Binding-site contacts:
Ligand atom CE3 contacts residue GLY61 of chain 1.A at 3.6 Å.
Ligand atom CE2 contacts residue LEU68 of chain 1.A at 3.5 Å (hydrophobic).
Ligand atom N contacts residue MET60 of chain 1.A at 3.2 Å (h-bond).
Ligand atom C contacts residue SER90 of chain 1.A at 3.5 Å.
Ligand atom CE2 contacts residue ARG64 of chain 1.A at 3.5 Å.
Ligand atom O contacts residue HIS95 of chain 1.A at 3.5 Å.
Ligand atom OXT contacts residue SER90 of chain 1.A at 2.6 Å (h-bond).
Ligand atom CZ2 contacts residue LEU68 of chain 1.A at 3.7 Å (hydrophobic).
Ligand atom CG contacts residue GLN53 of chain 1.A at 3.7 Å.
Ligand atom CH2 contacts residue GLY63 of chain 1.A at 3.7 Å.
Ligand atom NE1 contacts residue LEU68 of chain 1.A at 3.5 Å.
Ligand atom CZ3 contacts residue GLY61 of chain 1.A at 3.3 Å.
Ligand atom CE2 contacts residue GLN53 of chain 1.A at 3.6 Å.
Ligand atom CZ2 contacts residue GLY63 of chain 1.A at 3.3 Å.
Ligand atom N contacts residue MET60 of chain 1.A at 2.8 Å (h-bond).
Ligand atom CB contacts residue HIS7 of chain 1.A at 3.5 Å.
Ligand atom CE3 contacts residue GLY63 of chain 1.A at 3.6 Å.
Ligand atom CE2 contacts residue ASP51 of chain 1.A at 3.4 Å.
Ligand atom CZ2 contacts residue ARG64 of chain 1.A at 3.6 Å.
Ligand atom CZ contacts residue ASP51 of chain 1.A at 3.0 Å.
Ligand atom CE2 contacts residue GLY63 of chain 1.A at 3.3 Å.
Ligand atom CZ3 contacts residue LEU3 of chain 1.A at 3.4 Å (hydrophobic).
Ligand atom CB contacts residue SER90 of chain 1.A at 3.6 Å.
Ligand atom CA contacts residue SER90 of chain 1.A at 3.5 Å.
Ligand atom OH contacts residue ASP51 of chain 1.A at 2.3 Å (salt-bridge).
Ligand atom OXT contacts residue GLY91 of chain 1.A at 3.5 Å (h-bond).
Ligand atom CH2 contacts residue LEU5 of chain 1.A at 3.5 Å (hydrophobic).
Ligand atom N contacts residue TRP62 of chain 1.A at 3.1 Å (h-bond).
Ligand atom CA contacts residue MET60 of chain 1.A at 3.5 Å (hydrophobic).
Ligand atom CA contacts residue TRP62 of chain 1.A at 3.2 Å (hydrophobic).
Ligand atom CB contacts residue MET60 of chain 1.A at 3.4 Å (hydrophobic).
Ligand atom O contacts residue MET60 of chain 1.A at 3.2 Å.
Ligand atom NE1 contacts residue ARG64 of chain 1.A at 2.8 Å (salt-bridge).
Ligand atom CD2 contacts residue GLN59 of chain 1.A at 3.6 Å.
Ligand atom CD2 contacts residue GLN53 of chain 1.A at 3.5 Å.
Ligand atom CD2 contacts residue GLY63 of chain 1.A at 3.5 Å.
Ligand atom CG1 contacts residue PHE72 of chain 1.A at 3.5 Å (hydrophobic).
Ligand atom CG contacts residue HIS7 of chain 1.A at 3.6 Å.
Ligand atom CZ3 contacts residue GLY63 of chain 1.A at 3.5 Å.
Ligand atom CH2 contacts residue LEU3 of chain 1.A at 3.3 Å (hydrophobic).

A protein and the small-molecule ligand that binds it are described below.
Small molecule (SMILES): CC[C@H](C)[C@H](NC(=O)[C@H](Cc1ccc(O)cc1)NC(=O)[C@H](CCC(=O)O)NC(=O)[C@@H](N)CC1=c2ccccc2=NC1)C(=O)N1CCC[C@H]1C(=O)N[C@@H](CC(N)=O)C(=O)N[C@H](C(=O)O)C(C)C

Sequence of chain 1.A:
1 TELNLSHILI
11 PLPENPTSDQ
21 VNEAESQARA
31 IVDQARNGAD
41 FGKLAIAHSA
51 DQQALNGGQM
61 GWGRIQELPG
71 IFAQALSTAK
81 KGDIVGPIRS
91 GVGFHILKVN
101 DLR